Binding-site contacts:
Ligand atom C6 contacts residue ASN118 of chain 1.B at 4.0 Å.
Ligand atom O4 contacts residue ARG166 of chain 1.B at 4.0 Å.
Ligand atom C5 contacts residue ALA117 of chain 1.B at 4.2 Å (hydrophobic).
Ligand atom C5 contacts residue ASN118 of chain 1.B at 3.5 Å.
Ligand atom O7 contacts residue GLN168 of chain 1.B at 4.3 Å.
Ligand atom C6 contacts residue ARG166 of chain 1.B at 4.3 Å.
Ligand atom C2 contacts residue ASN118 of chain 1.B at 2.5 Å.
Ligand atom O5 contacts residue ALA117 of chain 1.B at 3.6 Å.
Ligand atom C1 contacts residue ALA117 of chain 1.B at 2.9 Å (hydrophobic).
Ligand atom C3 contacts residue ASN118 of chain 1.B at 3.8 Å.
Ligand atom O6 contacts residue ASP164 of chain 1.B at 3.5 Å (salt-bridge).
Ligand atom O6 contacts residue ARG166 of chain 1.B at 3.4 Å (salt-bridge).
Ligand atom O5 contacts residue GLN168 of chain 1.B at 4.3 Å.
Ligand atom C2 contacts residue ALA117 of chain 1.B at 4.2 Å (hydrophobic).
Ligand atom C5 contacts residue ASP164 of chain 1.B at 4.3 Å.
Ligand atom C6 contacts residue ASP164 of chain 1.B at 2.9 Å.
Ligand atom O5 contacts residue ASN118 of chain 1.B at 2.2 Å (h-bond).
Ligand atom C7 contacts residue ASN118 of chain 1.B at 4.3 Å.
Ligand atom O5 contacts residue ASP164 of chain 1.B at 4.3 Å.
Ligand atom N2 contacts residue ASN118 of chain 1.B at 3.2 Å (h-bond).
Ligand atom C4 contacts residue ASN118 of chain 1.B at 4.2 Å.
Ligand atom C1 contacts residue ASN118 of chain 1.B at 1.5 Å.

Sequence of chain 1.B:
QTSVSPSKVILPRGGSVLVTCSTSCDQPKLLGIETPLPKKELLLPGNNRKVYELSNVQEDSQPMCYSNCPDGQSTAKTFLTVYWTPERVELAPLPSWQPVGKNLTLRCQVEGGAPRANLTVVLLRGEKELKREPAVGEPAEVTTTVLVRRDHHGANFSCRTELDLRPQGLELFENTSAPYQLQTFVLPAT

A protein and the small-molecule ligand that binds it are described below.
Small molecule (SMILES): CC(=O)N[C@@H]1[C@@H](O)[C@H](O)[C@@H](CO)O[C@H]1O